Sequence of chain 1.F:
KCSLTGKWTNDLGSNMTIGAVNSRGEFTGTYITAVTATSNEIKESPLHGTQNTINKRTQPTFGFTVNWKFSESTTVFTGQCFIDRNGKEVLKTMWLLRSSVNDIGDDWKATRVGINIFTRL

Binding-site contacts:
Ligand atom O5 contacts residue LYS9 of chain 1.F at 4.1 Å.
Ligand atom O6 contacts residue LYS9 of chain 1.F at 4.0 Å.
Ligand atom N2 contacts residue ASN17 of chain 1.F at 3.1 Å (h-bond).
Ligand atom O7 contacts residue ASN17 of chain 1.F at 3.8 Å.
Ligand atom C8 contacts residue GLY15 of chain 1.F at 3.5 Å.
Ligand atom C8 contacts residue SER16 of chain 1.F at 4.3 Å.
Ligand atom C2 contacts residue GLY15 of chain 1.F at 4.4 Å.
Ligand atom O7 contacts residue ILE34 of chain 1.F at 3.6 Å.
Ligand atom O5 contacts residue ASN17 of chain 1.F at 2.2 Å (h-bond).
Ligand atom C5 contacts residue ASN17 of chain 1.F at 3.5 Å.
Ligand atom C7 contacts residue GLY15 of chain 1.F at 3.9 Å.
Ligand atom C1 contacts residue GLY15 of chain 1.F at 4.5 Å.
Ligand atom O5 contacts residue LEU123 of chain 1.F at 3.4 Å.
Ligand atom C2 contacts residue ASN17 of chain 1.F at 2.5 Å.
Ligand atom C7 contacts residue ILE34 of chain 1.F at 4.3 Å (hydrophobic).
Ligand atom C1 contacts residue LEU123 of chain 1.F at 4.2 Å (hydrophobic).
Ligand atom C8 contacts residue THR35 of chain 1.F at 4.0 Å.
Ligand atom N2 contacts residue GLY15 of chain 1.F at 3.3 Å (h-bond).
Ligand atom C8 contacts residue ILE34 of chain 1.F at 3.7 Å (hydrophobic).
Ligand atom C1 contacts residue ASN17 of chain 1.F at 1.6 Å.
Ligand atom C6 contacts residue LEU123 of chain 1.F at 4.2 Å (hydrophobic).
Ligand atom C5 contacts residue LEU123 of chain 1.F at 4.2 Å (hydrophobic).
Ligand atom C8 contacts residue ALA36 of chain 1.F at 3.8 Å (hydrophobic).
Ligand atom C3 contacts residue ASN17 of chain 1.F at 3.8 Å.
Ligand atom C4 contacts residue ASN17 of chain 1.F at 4.2 Å.
Ligand atom C7 contacts residue ASN17 of chain 1.F at 3.7 Å.

A protein and the small-molecule ligand that binds it are described below.
Small molecule (SMILES): CC(=O)N[C@@H]1[C@@H](O)[C@H](O)[C@@H](CO)O[C@H]1O